Binding-site contacts:
Ligand atom N3 contacts residue ASP43 of chain 2.A at 2.6 Å (salt-bridge).
Ligand atom O2' contacts residue ASP264 of chain 2.A at 2.7 Å (salt-bridge).
Ligand atom C2 contacts residue TRP86 of chain 2.A at 3.6 Å (hydrophobic).
Ligand atom O3' contacts residue CA1 of chain 2.C at 2.5 Å.
Ligand atom N1 contacts residue TRP86 of chain 2.A at 3.4 Å.
Ligand atom C2' contacts residue ASP17 of chain 2.A at 3.3 Å.
Ligand atom O2' contacts residue CA1 of chain 2.C at 2.4 Å.
Ligand atom C2 contacts residue ASN15 of chain 2.A at 3.5 Å.
Ligand atom C7 contacts residue ASP43 of chain 2.A at 3.3 Å.
Ligand atom C2' contacts residue CA1 of chain 2.C at 3.5 Å.
Ligand atom O3' contacts residue THR140 of chain 2.A at 2.9 Å (h-bond).
Ligand atom C2' contacts residue ASP264 of chain 2.A at 3.6 Å.
Ligand atom N7 contacts residue TRP86 of chain 2.A at 3.5 Å.
Ligand atom C5 contacts residue TRP86 of chain 2.A at 3.4 Å (hydrophobic).
Ligand atom C4' contacts residue ASN189 of chain 2.A at 3.6 Å.
Ligand atom N4' contacts residue ASP43 of chain 2.A at 3.4 Å (salt-bridge).
Ligand atom C3' contacts residue CA1 of chain 2.C at 3.5 Å.
Ligand atom C4 contacts residue ASP43 of chain 2.A at 3.5 Å.
Ligand atom O3' contacts residue ASP264 of chain 2.A at 2.5 Å (salt-bridge).
Ligand atom N7 contacts residue TRP263 of chain 2.A at 3.5 Å.
Ligand atom C6 contacts residue TRP86 of chain 2.A at 3.5 Å (hydrophobic).
Ligand atom O2' contacts residue ASP17 of chain 2.A at 3.5 Å (salt-bridge).
Ligand atom N3 contacts residue TRP86 of chain 2.A at 3.5 Å.
Ligand atom O2' contacts residue ASP18 of chain 2.A at 3.0 Å (salt-bridge).
Ligand atom C2 contacts residue ASP43 of chain 2.A at 3.5 Å.
Ligand atom C5 contacts residue TRP263 of chain 2.A at 3.6 Å (hydrophobic).
Ligand atom C7 contacts residue PHE82 of chain 2.A at 3.2 Å (hydrophobic).
Ligand atom C4 contacts residue TRP86 of chain 2.A at 3.4 Å (hydrophobic).
Ligand atom O5' contacts residue ASN176 of chain 2.A at 3.0 Å (h-bond).
Ligand atom N6 contacts residue TRP86 of chain 2.A at 3.5 Å.
Ligand atom O3' contacts residue ASN189 of chain 2.A at 3.1 Å (h-bond).
Ligand atom N1 contacts residue TYR260 of chain 2.A at 3.5 Å.
Ligand atom C1' contacts residue ASP43 of chain 2.A at 3.4 Å.
Ligand atom N6 contacts residue GLU251 of chain 2.A at 3.0 Å (salt-bridge).
Ligand atom O5' contacts residue GLU187 of chain 2.A at 2.6 Å (salt-bridge).
Ligand atom C2' contacts residue TRP263 of chain 2.A at 3.4 Å (hydrophobic).
Ligand atom C3' contacts residue ASP264 of chain 2.A at 3.2 Å.
Ligand atom C1' contacts residue TRP263 of chain 2.A at 3.7 Å (hydrophobic).
Ligand atom N6 contacts residue ARG255 of chain 2.A at 3.2 Å (salt-bridge).
Ligand atom C5' contacts residue GLU187 of chain 2.A at 3.4 Å.

This small molecule binds to this protein.
Small molecule (SMILES): Nc1ncnc2c(CN3C[C@H](O)[C@H](O)[C@H]3CO)c[nH]c12

Sequence of chain 2.A:
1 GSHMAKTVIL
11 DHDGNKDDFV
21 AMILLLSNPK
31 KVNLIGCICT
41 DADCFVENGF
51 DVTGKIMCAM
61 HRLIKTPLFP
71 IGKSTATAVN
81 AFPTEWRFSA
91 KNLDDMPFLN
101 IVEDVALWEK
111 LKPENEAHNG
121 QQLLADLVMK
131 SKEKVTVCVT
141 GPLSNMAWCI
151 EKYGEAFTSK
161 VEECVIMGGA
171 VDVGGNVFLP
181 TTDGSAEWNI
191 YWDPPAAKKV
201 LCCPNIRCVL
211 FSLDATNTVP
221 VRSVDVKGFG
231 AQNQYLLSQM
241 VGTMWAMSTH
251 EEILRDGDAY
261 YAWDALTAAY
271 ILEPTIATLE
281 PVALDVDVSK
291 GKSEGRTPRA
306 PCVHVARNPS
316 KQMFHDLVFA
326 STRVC